Binding-site contacts:
Ligand atom O5 contacts residue TRP222 of chain 1.A at 3.6 Å.
Ligand atom O3 contacts residue TRP222 of chain 1.A at 4.1 Å.
Ligand atom O6 contacts residue NDG1 of chain 1.S at 3.2 Å (h-bond).
Ligand atom O5 contacts residue NDG1 of chain 1.S at 3.2 Å (h-bond).
Ligand atom O4 contacts residue MAN1 of chain 1.M at 3.1 Å.
Ligand atom C1 contacts residue NDG1 of chain 1.S at 2.7 Å.
Ligand atom C6 contacts residue NDG1 of chain 1.S at 4.0 Å.
Ligand atom C8 contacts residue VAL242 of chain 1.C at 4.5 Å (hydrophobic).
Ligand atom C5 contacts residue NDG1 of chain 1.S at 3.7 Å.
Ligand atom C6 contacts residue MAN1 of chain 1.M at 4.3 Å.
Ligand atom C8 contacts residue THR167 of chain 1.C at 4.0 Å.
Ligand atom O1 contacts residue NDG1 of chain 1.S at 2.1 Å (h-bond).
Ligand atom O7 contacts residue NDG1 of chain 1.S at 3.8 Å.
Ligand atom C7 contacts residue NDG1 of chain 1.S at 3.6 Å.
Ligand atom C1 contacts residue TRP222 of chain 1.A at 3.6 Å (hydrophobic).
Ligand atom C8 contacts residue NDG1 of chain 1.S at 3.4 Å.
Ligand atom O5 contacts residue MAN1 of chain 1.M at 4.0 Å.
Ligand atom C7 contacts residue TRP222 of chain 1.A at 4.3 Å (hydrophobic).
Ligand atom O7 contacts residue TRP222 of chain 1.A at 3.1 Å (h-bond).
Ligand atom C3 contacts residue MAN1 of chain 1.M at 3.1 Å.
Ligand atom O1 contacts residue TRP222 of chain 1.A at 2.6 Å (h-bond).
Ligand atom N2 contacts residue NDG1 of chain 1.S at 3.6 Å (h-bond).
Ligand atom C4 contacts residue MAN1 of chain 1.M at 2.8 Å.
Ligand atom C5 contacts residue MAN1 of chain 1.M at 3.9 Å.
Ligand atom O6 contacts residue TRP222 of chain 1.A at 4.2 Å.
Ligand atom C2 contacts residue NDG1 of chain 1.S at 3.7 Å.
Ligand atom C2 contacts residue MAN1 of chain 1.M at 4.0 Å.
Ligand atom C2 contacts residue TRP222 of chain 1.A at 4.1 Å (hydrophobic).
Ligand atom O7 contacts residue PRO221 of chain 1.A at 3.9 Å.
Ligand atom O3 contacts residue MAN1 of chain 1.M at 2.4 Å (h-bond).

This protein binds this small molecule.
Small molecule (SMILES): CC(=O)N[C@@H]1[C@@H](O)[C@H](O)[C@@H](CO)O[C@H]1O

Sequence of chain 1.A:
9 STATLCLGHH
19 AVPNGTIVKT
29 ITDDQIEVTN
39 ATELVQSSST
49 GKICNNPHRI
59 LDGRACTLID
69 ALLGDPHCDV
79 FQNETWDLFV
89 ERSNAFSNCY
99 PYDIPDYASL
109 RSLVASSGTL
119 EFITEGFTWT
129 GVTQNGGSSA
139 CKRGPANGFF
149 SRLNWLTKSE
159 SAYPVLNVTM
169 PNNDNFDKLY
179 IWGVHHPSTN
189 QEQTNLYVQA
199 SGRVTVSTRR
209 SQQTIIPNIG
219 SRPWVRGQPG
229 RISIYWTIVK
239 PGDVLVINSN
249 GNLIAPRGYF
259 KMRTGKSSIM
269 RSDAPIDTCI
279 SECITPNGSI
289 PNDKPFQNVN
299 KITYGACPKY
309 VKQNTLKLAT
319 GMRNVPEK

Sequence of chain 1.C:
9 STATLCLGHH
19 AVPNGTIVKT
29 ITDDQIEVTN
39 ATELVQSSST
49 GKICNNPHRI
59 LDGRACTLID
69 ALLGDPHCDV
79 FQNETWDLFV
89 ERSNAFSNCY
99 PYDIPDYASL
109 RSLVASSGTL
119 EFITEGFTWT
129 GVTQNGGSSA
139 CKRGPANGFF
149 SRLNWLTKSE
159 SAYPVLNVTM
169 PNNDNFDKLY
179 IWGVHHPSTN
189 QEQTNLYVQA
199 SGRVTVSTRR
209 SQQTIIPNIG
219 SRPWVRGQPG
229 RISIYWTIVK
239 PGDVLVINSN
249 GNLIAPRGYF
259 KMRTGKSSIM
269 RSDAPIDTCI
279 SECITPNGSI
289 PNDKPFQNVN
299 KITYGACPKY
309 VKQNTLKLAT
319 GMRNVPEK